Sequence of chain 1.F:
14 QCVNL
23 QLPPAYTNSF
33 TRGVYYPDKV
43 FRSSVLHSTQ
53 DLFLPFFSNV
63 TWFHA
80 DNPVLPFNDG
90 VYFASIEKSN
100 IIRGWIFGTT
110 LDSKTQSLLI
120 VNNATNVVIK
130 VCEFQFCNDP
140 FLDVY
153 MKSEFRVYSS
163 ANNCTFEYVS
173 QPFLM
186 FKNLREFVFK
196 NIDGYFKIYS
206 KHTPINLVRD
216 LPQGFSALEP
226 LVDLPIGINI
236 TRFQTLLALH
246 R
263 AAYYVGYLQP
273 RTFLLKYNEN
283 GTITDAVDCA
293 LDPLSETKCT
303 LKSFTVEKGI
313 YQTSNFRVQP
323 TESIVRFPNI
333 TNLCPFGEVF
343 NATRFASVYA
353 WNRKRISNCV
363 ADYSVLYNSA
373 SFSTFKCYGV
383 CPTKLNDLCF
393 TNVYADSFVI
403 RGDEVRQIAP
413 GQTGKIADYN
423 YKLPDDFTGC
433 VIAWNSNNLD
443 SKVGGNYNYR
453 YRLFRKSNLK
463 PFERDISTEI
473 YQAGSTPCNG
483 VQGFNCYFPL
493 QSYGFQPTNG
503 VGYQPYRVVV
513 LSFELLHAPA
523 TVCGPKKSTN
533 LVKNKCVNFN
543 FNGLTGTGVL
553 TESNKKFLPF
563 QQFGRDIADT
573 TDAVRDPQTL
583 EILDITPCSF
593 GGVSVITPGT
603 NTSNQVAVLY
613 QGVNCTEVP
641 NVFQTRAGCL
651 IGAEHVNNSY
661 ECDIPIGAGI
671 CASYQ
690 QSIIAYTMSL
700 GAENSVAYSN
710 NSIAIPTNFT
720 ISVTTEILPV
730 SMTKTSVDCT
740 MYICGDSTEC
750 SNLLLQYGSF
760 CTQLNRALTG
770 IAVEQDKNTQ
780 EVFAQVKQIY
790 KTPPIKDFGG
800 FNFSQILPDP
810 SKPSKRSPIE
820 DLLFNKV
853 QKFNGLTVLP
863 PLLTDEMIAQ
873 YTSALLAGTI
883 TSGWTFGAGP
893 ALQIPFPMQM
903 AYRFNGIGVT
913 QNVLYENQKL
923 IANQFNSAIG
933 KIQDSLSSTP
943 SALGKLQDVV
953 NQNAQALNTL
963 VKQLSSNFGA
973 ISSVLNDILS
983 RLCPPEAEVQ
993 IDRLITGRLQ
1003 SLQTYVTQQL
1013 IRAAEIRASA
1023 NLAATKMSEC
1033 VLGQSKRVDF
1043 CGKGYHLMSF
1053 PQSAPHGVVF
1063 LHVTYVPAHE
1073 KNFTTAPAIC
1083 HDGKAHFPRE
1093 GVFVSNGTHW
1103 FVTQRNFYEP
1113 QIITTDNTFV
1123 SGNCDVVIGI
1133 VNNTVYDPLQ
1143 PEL

This protein binds this small molecule.
Small molecule (SMILES): CC(=O)N[C@@H]1[C@@H](O)[C@H](O)[C@@H](CO)O[C@H]1O

Binding-site contacts:
Ligand atom C3 contacts residue ASN165 of chain 1.F at 3.9 Å.
Ligand atom C7 contacts residue ASN164 of chain 1.F at 3.7 Å.
Ligand atom O7 contacts residue ASN164 of chain 1.F at 3.2 Å.
Ligand atom C7 contacts residue ASN165 of chain 1.F at 3.7 Å.
Ligand atom O5 contacts residue ASN165 of chain 1.F at 2.3 Å (h-bond).
Ligand atom C4 contacts residue ASN165 of chain 1.F at 4.3 Å.
Ligand atom N2 contacts residue ASN165 of chain 1.F at 3.0 Å (h-bond).
Ligand atom C2 contacts residue ASN165 of chain 1.F at 2.6 Å.
Ligand atom O7 contacts residue ASN165 of chain 1.F at 3.9 Å.
Ligand atom C1 contacts residue ASN165 of chain 1.F at 1.4 Å.
Ligand atom C8 contacts residue ASN164 of chain 1.F at 3.8 Å.
Ligand atom C5 contacts residue ASN165 of chain 1.F at 3.7 Å.
Ligand atom C8 contacts residue ASN165 of chain 1.F at 4.3 Å.